Sequence of chain 1.A:
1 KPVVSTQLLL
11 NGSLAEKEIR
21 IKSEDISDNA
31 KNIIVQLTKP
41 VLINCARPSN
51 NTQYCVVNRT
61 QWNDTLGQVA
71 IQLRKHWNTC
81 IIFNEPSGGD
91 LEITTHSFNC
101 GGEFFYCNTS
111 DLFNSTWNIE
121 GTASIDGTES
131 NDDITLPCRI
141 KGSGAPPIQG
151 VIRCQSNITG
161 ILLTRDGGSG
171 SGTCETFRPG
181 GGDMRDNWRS

The small molecule below binds the protein below.
Small molecule (SMILES): CC(=O)N[C@@H]1[C@@H](O)[C@H](O)[C@@H](CO)O[C@H]1O

Binding-site contacts:
Ligand atom O6 contacts residue ASN131 of chain 1.A at 4.2 Å.
Ligand atom C2 contacts residue THR60 of chain 1.A at 3.8 Å.
Ligand atom N2 contacts residue ASN58 of chain 1.A at 2.4 Å (h-bond).
Ligand atom C2 contacts residue ASN58 of chain 1.A at 2.7 Å.
Ligand atom O5 contacts residue THR60 of chain 1.A at 3.9 Å.
Ligand atom C6 contacts residue ASN58 of chain 1.A at 4.5 Å.
Ligand atom O7 contacts residue ASN58 of chain 1.A at 3.2 Å (h-bond).
Ligand atom C5 contacts residue ASN58 of chain 1.A at 3.5 Å.
Ligand atom C6 contacts residue ASN131 of chain 1.A at 3.6 Å.
Ligand atom C1 contacts residue THR60 of chain 1.A at 4.0 Å.
Ligand atom C7 contacts residue ASN58 of chain 1.A at 3.2 Å.
Ligand atom C1 contacts residue ASN58 of chain 1.A at 1.5 Å.
Ligand atom O5 contacts residue ASN58 of chain 1.A at 2.3 Å (h-bond).
Ligand atom O7 contacts residue GLN61 of chain 1.A at 3.8 Å.
Ligand atom C4 contacts residue ASN58 of chain 1.A at 4.3 Å.
Ligand atom C3 contacts residue ASN58 of chain 1.A at 4.1 Å.